Sequence of chain 1.C:
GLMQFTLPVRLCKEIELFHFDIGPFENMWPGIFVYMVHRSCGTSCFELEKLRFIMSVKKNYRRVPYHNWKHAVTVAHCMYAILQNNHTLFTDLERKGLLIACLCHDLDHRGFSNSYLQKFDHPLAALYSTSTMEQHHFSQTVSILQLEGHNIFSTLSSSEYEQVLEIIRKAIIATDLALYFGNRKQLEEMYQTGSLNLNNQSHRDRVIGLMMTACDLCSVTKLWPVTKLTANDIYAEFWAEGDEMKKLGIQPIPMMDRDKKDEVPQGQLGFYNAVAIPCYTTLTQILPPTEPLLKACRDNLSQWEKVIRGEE

A protein and the small-molecule ligand that binds it are described below.
Small molecule (SMILES): COc1ccc2nc(N)c3c(C)nc(-c4ccccc4Cl)n3c2n1

Binding-site contacts:
Ligand atom N8 contacts residue PHE283 of chain 1.C at 3.5 Å.
Ligand atom C3 contacts residue GLN280 of chain 1.C at 4.0 Å.
Ligand atom C4 contacts residue PHE250 of chain 1.C at 3.9 Å (hydrophobic).
Ligand atom N2 contacts residue PHE283 of chain 1.C at 3.4 Å.
Ligand atom C17 contacts residue TYR78 of chain 1.C at 3.8 Å (hydrophobic).
Ligand atom N15 contacts residue TYR78 of chain 1.C at 3.8 Å.
Ligand atom C6 contacts residue PHE250 of chain 1.C at 4.0 Å (hydrophobic).
Ligand atom C5 contacts residue PHE283 of chain 1.C at 3.5 Å (hydrophobic).
Ligand atom C17 contacts residue LEU229 of chain 1.C at 3.6 Å (hydrophobic).
Ligand atom C5 contacts residue GLN280 of chain 1.C at 4.0 Å.
Ligand atom C12 contacts residue PHE283 of chain 1.C at 3.6 Å (hydrophobic).
Ligand atom C17 contacts residue ILE246 of chain 1.C at 3.8 Å (hydrophobic).
Ligand atom C6 contacts residue PHE283 of chain 1.C at 3.4 Å (hydrophobic).
Ligand atom C1 contacts residue PHE283 of chain 1.C at 3.6 Å (hydrophobic).
Ligand atom N13 contacts residue PHE283 of chain 1.C at 3.5 Å.
Ligand atom CL24 contacts residue HIS79 of chain 1.C at 3.9 Å.
Ligand atom C22 contacts residue HIS79 of chain 1.C at 3.9 Å.
Ligand atom C16 contacts residue ILE246 of chain 1.C at 3.8 Å (hydrophobic).
Ligand atom C19 contacts residue LEU229 of chain 1.C at 3.6 Å (hydrophobic).
Ligand atom C4 contacts residue MET267 of chain 1.C at 3.6 Å (hydrophobic).
Ligand atom C5 contacts residue PHE250 of chain 1.C at 4.0 Å (hydrophobic).
Ligand atom C3 contacts residue MET267 of chain 1.C at 4.0 Å (hydrophobic).
Ligand atom C7 contacts residue GLN280 of chain 1.C at 3.8 Å.
Ligand atom N15 contacts residue LEU229 of chain 1.C at 3.8 Å.
Ligand atom N11 contacts residue VAL232 of chain 1.C at 3.6 Å.
Ligand atom N8 contacts residue GLN280 of chain 1.C at 3.0 Å (h-bond).
Ligand atom C12 contacts residue ILE246 of chain 1.C at 3.9 Å (hydrophobic).
Ligand atom C3 contacts residue PHE250 of chain 1.C at 3.8 Å (hydrophobic).
Ligand atom C7 contacts residue ILE246 of chain 1.C at 3.9 Å (hydrophobic).
Ligand atom C3 contacts residue PHE283 of chain 1.C at 3.3 Å (hydrophobic).
Ligand atom C7 contacts residue PHE283 of chain 1.C at 3.6 Å (hydrophobic).
Ligand atom C17 contacts residue VAL232 of chain 1.C at 3.8 Å (hydrophobic).
Ligand atom N11 contacts residue ILE246 of chain 1.C at 3.7 Å.
Ligand atom N11 contacts residue GLN280 of chain 1.C at 2.8 Å (h-bond).
Ligand atom C10 contacts residue LEU189 of chain 1.C at 3.8 Å (hydrophobic).
Ligand atom CL24 contacts residue PHE250 of chain 1.C at 3.6 Å.
Ligand atom C1 contacts residue PHE250 of chain 1.C at 3.8 Å (hydrophobic).
Ligand atom N2 contacts residue PHE250 of chain 1.C at 3.9 Å.
Ligand atom C17 contacts residue SER231 of chain 1.C at 3.9 Å.
Ligand atom C4 contacts residue PHE283 of chain 1.C at 3.5 Å (hydrophobic).